Sequence of chain 1.A:
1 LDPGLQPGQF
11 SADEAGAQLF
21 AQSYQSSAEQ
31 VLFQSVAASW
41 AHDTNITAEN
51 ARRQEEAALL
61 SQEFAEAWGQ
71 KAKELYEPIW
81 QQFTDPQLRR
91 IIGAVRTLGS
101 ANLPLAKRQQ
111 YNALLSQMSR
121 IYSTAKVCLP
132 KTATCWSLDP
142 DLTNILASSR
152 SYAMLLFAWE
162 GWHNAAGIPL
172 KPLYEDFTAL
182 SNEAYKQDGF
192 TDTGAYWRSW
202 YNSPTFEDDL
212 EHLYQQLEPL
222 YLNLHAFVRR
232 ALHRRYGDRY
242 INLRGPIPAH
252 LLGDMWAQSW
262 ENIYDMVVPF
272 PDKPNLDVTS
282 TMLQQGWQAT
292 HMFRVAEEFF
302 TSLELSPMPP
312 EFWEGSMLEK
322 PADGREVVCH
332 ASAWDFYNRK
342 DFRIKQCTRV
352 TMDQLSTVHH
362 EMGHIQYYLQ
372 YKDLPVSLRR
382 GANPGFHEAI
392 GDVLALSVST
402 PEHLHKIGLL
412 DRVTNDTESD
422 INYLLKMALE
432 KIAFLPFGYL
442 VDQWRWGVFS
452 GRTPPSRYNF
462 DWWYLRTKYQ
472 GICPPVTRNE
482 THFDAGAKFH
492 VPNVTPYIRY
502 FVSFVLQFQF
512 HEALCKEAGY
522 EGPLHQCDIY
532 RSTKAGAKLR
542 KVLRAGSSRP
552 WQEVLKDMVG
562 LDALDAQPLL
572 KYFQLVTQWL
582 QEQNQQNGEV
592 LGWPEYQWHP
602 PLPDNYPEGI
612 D

A small-molecule ligand and the protein it binds are described below.
Small molecule (SMILES): CC(=O)N[C@H]1[C@H](O[C@H]2[C@H](O)[C@@H](NC(C)=O)CO[C@@H]2CO[C@@H]2O[C@@H](C)[C@@H](O)[C@@H](O)[C@@H]2O)O[C@H](CO)[C@@H](O[C@@H]2O[C@H](CO)[C@@H](O)[C@H](O)[C@@H]2O)[C@@H]1O

Binding-site contacts:
Ligand atom N2 contacts residue ASN416 of chain 1.A at 2.9 Å (h-bond).
Ligand atom O4 contacts residue GLU522 of chain 1.A at 3.4 Å (salt-bridge).
Ligand atom C2 contacts residue GLU522 of chain 1.A at 4.2 Å.
Ligand atom C7 contacts residue PRO524 of chain 1.A at 4.2 Å (hydrophobic).
Ligand atom C4 contacts residue GLU522 of chain 1.A at 3.4 Å.
Ligand atom C4 contacts residue GLU522 of chain 1.A at 3.8 Å.
Ligand atom O5 contacts residue GLU522 of chain 1.A at 4.1 Å.
Ligand atom C7 contacts residue ASN416 of chain 1.A at 3.3 Å.
Ligand atom O5 contacts residue GLY523 of chain 1.A at 4.2 Å.
Ligand atom C3 contacts residue PRO524 of chain 1.A at 3.7 Å (hydrophobic).
Ligand atom O6 contacts residue GLY523 of chain 1.A at 4.2 Å.
Ligand atom C1 contacts residue GLN527 of chain 1.A at 3.6 Å.
Ligand atom C1 contacts residue ASN416 of chain 1.A at 1.4 Å.
Ligand atom C6 contacts residue GLU522 of chain 1.A at 4.2 Å.
Ligand atom C7 contacts residue GLN527 of chain 1.A at 4.1 Å.
Ligand atom O5 contacts residue GLU522 of chain 1.A at 4.1 Å.
Ligand atom O7 contacts residue GLY523 of chain 1.A at 4.0 Å.
Ligand atom C4 contacts residue ASN416 of chain 1.A at 4.2 Å.
Ligand atom O3 contacts residue GLU522 of chain 1.A at 4.0 Å.
Ligand atom C5 contacts residue GLU522 of chain 1.A at 4.1 Å.
Ligand atom N2 contacts residue GLN527 of chain 1.A at 3.0 Å (h-bond).
Ligand atom O4 contacts residue GLU522 of chain 1.A at 4.2 Å.
Ligand atom C3 contacts residue GLU522 of chain 1.A at 3.5 Å.
Ligand atom O6 contacts residue GLU522 of chain 1.A at 3.3 Å (salt-bridge).
Ligand atom C2 contacts residue ASN416 of chain 1.A at 2.4 Å.
Ligand atom O5 contacts residue ASN416 of chain 1.A at 2.3 Å (h-bond).
Ligand atom O3 contacts residue PRO524 of chain 1.A at 3.9 Å.
Ligand atom O7 contacts residue ASN416 of chain 1.A at 3.3 Å (h-bond).
Ligand atom O7 contacts residue PRO524 of chain 1.A at 3.6 Å.
Ligand atom C5 contacts residue GLU522 of chain 1.A at 4.1 Å.
Ligand atom C5 contacts residue ASN416 of chain 1.A at 3.6 Å.
Ligand atom C1 contacts residue GLU522 of chain 1.A at 3.8 Å.
Ligand atom C3 contacts residue GLU522 of chain 1.A at 4.1 Å.
Ligand atom O4 contacts residue PRO524 of chain 1.A at 3.3 Å.
Ligand atom C4 contacts residue PRO524 of chain 1.A at 4.0 Å (hydrophobic).
Ligand atom C8 contacts residue GLU403 of chain 1.A at 3.9 Å.
Ligand atom C3 contacts residue ASN416 of chain 1.A at 3.8 Å.
Ligand atom O3 contacts residue GLU522 of chain 1.A at 4.0 Å.
Ligand atom C2 contacts residue GLN527 of chain 1.A at 3.5 Å.
Ligand atom C3 contacts residue GLN527 of chain 1.A at 3.4 Å.